A protein and the small-molecule ligand that binds it are described below.
Small molecule (SMILES): CC(=O)N[C@@H]1[C@@H](O)[C@H](O)[C@@H](CO)O[C@H]1O

Binding-site contacts:
Ligand atom C6 contacts residue ASN78 of chain 1.A at 3.3 Å.
Ligand atom C5 contacts residue ASN78 of chain 1.A at 3.0 Å.
Ligand atom N2 contacts residue ASN78 of chain 1.A at 4.3 Å.
Ligand atom C2 contacts residue ASN78 of chain 1.A at 3.4 Å.
Ligand atom O7 contacts residue ASN78 of chain 1.A at 3.8 Å.
Ligand atom O5 contacts residue ASN78 of chain 1.A at 1.7 Å (h-bond).
Ligand atom C4 contacts residue ASN78 of chain 1.A at 4.1 Å.
Ligand atom C1 contacts residue ASN78 of chain 1.A at 2.0 Å.
Ligand atom O6 contacts residue ASN78 of chain 1.A at 2.5 Å (h-bond).
Ligand atom C3 contacts residue ASN78 of chain 1.A at 4.3 Å.
Ligand atom C7 contacts residue ASN78 of chain 1.A at 4.2 Å.

Sequence of chain 1.A:
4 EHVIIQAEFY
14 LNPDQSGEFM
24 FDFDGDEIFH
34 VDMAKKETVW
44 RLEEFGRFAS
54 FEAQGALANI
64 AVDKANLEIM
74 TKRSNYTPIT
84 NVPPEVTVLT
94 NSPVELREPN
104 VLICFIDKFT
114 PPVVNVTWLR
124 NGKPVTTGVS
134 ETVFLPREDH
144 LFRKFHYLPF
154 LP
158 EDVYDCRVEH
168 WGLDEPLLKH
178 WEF